Sequence of chain 1.C:
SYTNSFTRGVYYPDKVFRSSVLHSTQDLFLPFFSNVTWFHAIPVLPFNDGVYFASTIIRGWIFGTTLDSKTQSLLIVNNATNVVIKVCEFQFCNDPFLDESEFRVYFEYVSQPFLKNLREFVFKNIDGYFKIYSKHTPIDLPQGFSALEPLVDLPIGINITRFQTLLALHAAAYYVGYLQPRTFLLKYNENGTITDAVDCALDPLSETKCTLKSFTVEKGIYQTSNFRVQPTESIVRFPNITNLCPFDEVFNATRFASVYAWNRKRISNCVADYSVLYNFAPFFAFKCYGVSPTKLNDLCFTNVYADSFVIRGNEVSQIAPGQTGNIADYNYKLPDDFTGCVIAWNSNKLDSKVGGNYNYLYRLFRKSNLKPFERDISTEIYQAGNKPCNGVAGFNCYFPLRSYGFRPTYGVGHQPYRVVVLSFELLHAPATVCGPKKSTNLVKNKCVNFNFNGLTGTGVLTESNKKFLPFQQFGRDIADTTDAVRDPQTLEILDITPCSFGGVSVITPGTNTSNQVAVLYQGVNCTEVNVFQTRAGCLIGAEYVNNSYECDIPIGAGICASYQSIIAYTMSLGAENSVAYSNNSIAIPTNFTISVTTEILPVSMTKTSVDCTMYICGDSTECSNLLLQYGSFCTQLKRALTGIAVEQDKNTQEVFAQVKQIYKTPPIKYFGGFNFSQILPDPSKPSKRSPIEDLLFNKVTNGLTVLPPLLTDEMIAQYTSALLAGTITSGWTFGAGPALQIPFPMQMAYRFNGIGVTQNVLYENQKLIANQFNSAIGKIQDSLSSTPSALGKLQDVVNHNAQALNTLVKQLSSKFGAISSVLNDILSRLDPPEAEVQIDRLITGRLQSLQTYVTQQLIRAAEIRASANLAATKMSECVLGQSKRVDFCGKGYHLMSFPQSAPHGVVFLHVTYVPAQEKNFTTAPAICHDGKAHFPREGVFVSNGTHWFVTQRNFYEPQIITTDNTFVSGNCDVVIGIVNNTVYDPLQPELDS

Binding-site contacts:
Ligand atom C7 contacts residue ASN1114 of chain 1.C at 3.3 Å.
Ligand atom C1 contacts residue ASN1114 of chain 1.C at 1.4 Å.
Ligand atom O5 contacts residue ASN1114 of chain 1.C at 2.4 Å (h-bond).
Ligand atom C3 contacts residue ASN1114 of chain 1.C at 3.8 Å.
Ligand atom C5 contacts residue ASN1114 of chain 1.C at 3.7 Å.
Ligand atom C8 contacts residue ILE1112 of chain 1.C at 3.7 Å (hydrophobic).
Ligand atom C2 contacts residue ASN1114 of chain 1.C at 2.5 Å.
Ligand atom C8 contacts residue ASN1114 of chain 1.C at 4.0 Å.
Ligand atom N2 contacts residue ASN1114 of chain 1.C at 2.9 Å (h-bond).
Ligand atom C4 contacts residue ASN1114 of chain 1.C at 4.2 Å.
Ligand atom O7 contacts residue ASN1114 of chain 1.C at 3.3 Å (h-bond).

A protein and the small-molecule ligand that binds it are described below.
Small molecule (SMILES): CC(=O)N[C@H]1[C@H](O[C@H]2[C@H](O)[C@@H](NC(C)=O)CO[C@@H]2CO)O[C@H](CO)[C@@H](O)[C@@H]1O